Binding-site contacts:
Ligand atom O6 contacts residue ALA19 of chain 1.A at 4.1 Å.
Ligand atom C5 contacts residue TRP23 of chain 1.A at 4.2 Å (hydrophobic).
Ligand atom C4 contacts residue ASN20 of chain 1.A at 4.2 Å.
Ligand atom O5 contacts residue ASN20 of chain 1.A at 2.4 Å (h-bond).
Ligand atom C3 contacts residue ASN20 of chain 1.A at 3.7 Å.
Ligand atom O5 contacts residue ALA19 of chain 1.A at 3.8 Å.
Ligand atom C1 contacts residue ASN20 of chain 1.A at 1.4 Å.
Ligand atom C2 contacts residue ASN20 of chain 1.A at 2.4 Å.
Ligand atom C8 contacts residue ASN20 of chain 1.A at 4.5 Å.
Ligand atom C7 contacts residue ASN20 of chain 1.A at 3.4 Å.
Ligand atom C5 contacts residue ASN20 of chain 1.A at 3.7 Å.
Ligand atom O5 contacts residue TRP23 of chain 1.A at 4.2 Å.
Ligand atom N2 contacts residue ASN20 of chain 1.A at 2.8 Å (h-bond).
Ligand atom O7 contacts residue ASN20 of chain 1.A at 3.5 Å (h-bond).
Ligand atom C1 contacts residue TRP23 of chain 1.A at 3.9 Å (hydrophobic).
Ligand atom C1 contacts residue ALA19 of chain 1.A at 4.3 Å (hydrophobic).

A small-molecule ligand and the protein it binds are described below.
Small molecule (SMILES): CC(=O)N[C@@H]1[C@@H](O)[C@H](O)[C@@H](CO)O[C@H]1O

Sequence of chain 1.A:
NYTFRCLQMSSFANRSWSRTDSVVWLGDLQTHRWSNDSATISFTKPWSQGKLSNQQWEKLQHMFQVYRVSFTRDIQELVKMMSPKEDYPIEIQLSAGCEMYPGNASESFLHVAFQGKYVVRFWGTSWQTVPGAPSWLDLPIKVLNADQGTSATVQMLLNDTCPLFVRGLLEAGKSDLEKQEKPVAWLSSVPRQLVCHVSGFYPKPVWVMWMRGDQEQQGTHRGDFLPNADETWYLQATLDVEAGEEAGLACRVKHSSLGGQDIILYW